Sequence of chain 2.D:
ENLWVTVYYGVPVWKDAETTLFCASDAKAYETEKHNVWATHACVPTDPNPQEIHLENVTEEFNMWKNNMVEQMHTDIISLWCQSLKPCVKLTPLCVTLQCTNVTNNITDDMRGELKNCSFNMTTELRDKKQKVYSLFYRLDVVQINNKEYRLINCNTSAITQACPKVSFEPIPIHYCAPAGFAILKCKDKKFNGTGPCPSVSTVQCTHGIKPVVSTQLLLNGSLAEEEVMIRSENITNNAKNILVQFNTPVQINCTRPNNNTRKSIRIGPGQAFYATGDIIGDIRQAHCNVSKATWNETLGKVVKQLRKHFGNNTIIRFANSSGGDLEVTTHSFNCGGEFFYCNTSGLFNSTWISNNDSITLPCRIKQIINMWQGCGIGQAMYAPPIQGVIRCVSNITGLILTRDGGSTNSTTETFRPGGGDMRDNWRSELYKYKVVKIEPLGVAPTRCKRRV

Binding-site contacts:
Ligand atom C7 contacts residue ASN103 of chain 2.D at 3.2 Å.
Ligand atom C8 contacts residue THR102 of chain 2.D at 4.3 Å.
Ligand atom C2 contacts residue ASN103 of chain 2.D at 2.4 Å.
Ligand atom O6 contacts residue THR109 of chain 2.D at 4.5 Å.
Ligand atom C8 contacts residue ASN103 of chain 2.D at 4.2 Å.
Ligand atom O5 contacts residue ASN103 of chain 2.D at 2.3 Å (h-bond).
Ligand atom O7 contacts residue THR102 of chain 2.D at 4.1 Å.
Ligand atom O4 contacts residue ASP110 of chain 2.D at 4.5 Å.
Ligand atom C8 contacts residue LYS159 of chain 2.D at 4.1 Å.
Ligand atom C6 contacts residue ASP110 of chain 2.D at 3.8 Å.
Ligand atom C3 contacts residue ASN103 of chain 2.D at 3.8 Å.
Ligand atom C4 contacts residue ASN103 of chain 2.D at 4.2 Å.
Ligand atom N2 contacts residue LYS159 of chain 2.D at 4.5 Å.
Ligand atom C5 contacts residue ASN103 of chain 2.D at 3.7 Å.
Ligand atom C1 contacts residue ASN103 of chain 2.D at 1.4 Å.
Ligand atom C6 contacts residue MET112 of chain 2.D at 4.2 Å (hydrophobic).
Ligand atom N2 contacts residue ASN103 of chain 2.D at 2.9 Å (h-bond).
Ligand atom O6 contacts residue MET112 of chain 2.D at 4.4 Å.
Ligand atom O6 contacts residue ASP110 of chain 2.D at 4.0 Å.
Ligand atom O7 contacts residue ASN103 of chain 2.D at 3.0 Å (h-bond).

A small-molecule ligand and the protein it binds are described below.
Small molecule (SMILES): CC(=O)N[C@@H]1[C@@H](O)[C@H](O)[C@@H](CO)O[C@H]1O